Sequence of chain 1.A:
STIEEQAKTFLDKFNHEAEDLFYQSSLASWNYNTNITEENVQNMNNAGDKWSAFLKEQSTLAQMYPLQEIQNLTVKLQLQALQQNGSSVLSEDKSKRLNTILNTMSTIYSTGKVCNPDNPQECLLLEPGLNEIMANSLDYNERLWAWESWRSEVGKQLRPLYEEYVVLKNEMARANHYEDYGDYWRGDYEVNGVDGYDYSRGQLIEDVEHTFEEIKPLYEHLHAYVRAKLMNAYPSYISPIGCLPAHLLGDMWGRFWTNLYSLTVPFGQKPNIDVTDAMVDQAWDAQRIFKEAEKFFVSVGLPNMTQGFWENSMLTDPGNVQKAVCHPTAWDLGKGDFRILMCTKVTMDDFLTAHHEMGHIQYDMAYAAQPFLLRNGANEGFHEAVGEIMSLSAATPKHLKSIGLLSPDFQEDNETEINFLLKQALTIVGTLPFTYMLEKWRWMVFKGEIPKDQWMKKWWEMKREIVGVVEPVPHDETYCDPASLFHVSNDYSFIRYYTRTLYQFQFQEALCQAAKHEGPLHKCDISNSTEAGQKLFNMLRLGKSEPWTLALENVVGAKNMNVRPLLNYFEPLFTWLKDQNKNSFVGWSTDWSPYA

This small molecule binds to this protein.
Small molecule (SMILES): CC(=O)N[C@H]1[C@H](O[C@H]2[C@H](O)[C@@H](NC(C)=O)CO[C@@H]2CO)O[C@H](CO)[C@@H](O)[C@@H]1O

Binding-site contacts:
Ligand atom C8 contacts residue GLN307 of chain 1.A at 4.5 Å.
Ligand atom O6 contacts residue GLU294 of chain 1.A at 4.4 Å.
Ligand atom O5 contacts residue ASN304 of chain 1.A at 2.2 Å (h-bond).
Ligand atom C2 contacts residue ASN304 of chain 1.A at 2.4 Å.
Ligand atom C5 contacts residue ASN304 of chain 1.A at 3.6 Å.
Ligand atom N2 contacts residue ASN304 of chain 1.A at 3.0 Å (h-bond).
Ligand atom C8 contacts residue ASN304 of chain 1.A at 4.4 Å.
Ligand atom C6 contacts residue LYS291 of chain 1.A at 3.4 Å.
Ligand atom N2 contacts residue VAL298 of chain 1.A at 4.4 Å.
Ligand atom O5 contacts residue LYS291 of chain 1.A at 4.1 Å.
Ligand atom O7 contacts residue ASN304 of chain 1.A at 2.6 Å (h-bond).
Ligand atom C1 contacts residue ASN304 of chain 1.A at 1.4 Å.
Ligand atom C5 contacts residue LYS291 of chain 1.A at 3.7 Å.
Ligand atom C3 contacts residue ASN304 of chain 1.A at 3.8 Å.
Ligand atom O5 contacts residue GLU294 of chain 1.A at 4.2 Å.
Ligand atom C7 contacts residue VAL298 of chain 1.A at 4.4 Å (hydrophobic).
Ligand atom C4 contacts residue ASN304 of chain 1.A at 4.1 Å.
Ligand atom C7 contacts residue ASN304 of chain 1.A at 3.1 Å.
Ligand atom C8 contacts residue VAL298 of chain 1.A at 4.0 Å (hydrophobic).
Ligand atom O6 contacts residue LYS291 of chain 1.A at 2.6 Å (salt-bridge).